Sequence of chain 1.C:
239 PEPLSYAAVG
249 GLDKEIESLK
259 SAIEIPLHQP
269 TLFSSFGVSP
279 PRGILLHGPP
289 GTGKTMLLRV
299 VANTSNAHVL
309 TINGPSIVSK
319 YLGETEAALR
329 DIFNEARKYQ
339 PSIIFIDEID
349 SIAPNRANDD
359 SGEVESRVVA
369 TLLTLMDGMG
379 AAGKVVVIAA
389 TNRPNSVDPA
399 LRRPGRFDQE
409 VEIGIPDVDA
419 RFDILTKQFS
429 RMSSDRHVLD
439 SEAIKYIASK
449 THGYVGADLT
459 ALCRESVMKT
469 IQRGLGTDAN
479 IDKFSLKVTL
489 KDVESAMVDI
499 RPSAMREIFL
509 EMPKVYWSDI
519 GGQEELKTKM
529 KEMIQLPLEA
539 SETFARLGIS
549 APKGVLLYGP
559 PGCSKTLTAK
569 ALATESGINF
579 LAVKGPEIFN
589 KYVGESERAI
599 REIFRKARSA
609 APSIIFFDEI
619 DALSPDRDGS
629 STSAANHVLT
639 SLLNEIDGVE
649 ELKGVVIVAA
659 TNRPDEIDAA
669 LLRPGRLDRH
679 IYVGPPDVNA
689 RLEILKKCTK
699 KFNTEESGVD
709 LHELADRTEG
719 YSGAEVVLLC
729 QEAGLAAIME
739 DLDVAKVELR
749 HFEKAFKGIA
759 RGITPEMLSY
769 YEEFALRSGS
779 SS

Sequence of chain 1.D:
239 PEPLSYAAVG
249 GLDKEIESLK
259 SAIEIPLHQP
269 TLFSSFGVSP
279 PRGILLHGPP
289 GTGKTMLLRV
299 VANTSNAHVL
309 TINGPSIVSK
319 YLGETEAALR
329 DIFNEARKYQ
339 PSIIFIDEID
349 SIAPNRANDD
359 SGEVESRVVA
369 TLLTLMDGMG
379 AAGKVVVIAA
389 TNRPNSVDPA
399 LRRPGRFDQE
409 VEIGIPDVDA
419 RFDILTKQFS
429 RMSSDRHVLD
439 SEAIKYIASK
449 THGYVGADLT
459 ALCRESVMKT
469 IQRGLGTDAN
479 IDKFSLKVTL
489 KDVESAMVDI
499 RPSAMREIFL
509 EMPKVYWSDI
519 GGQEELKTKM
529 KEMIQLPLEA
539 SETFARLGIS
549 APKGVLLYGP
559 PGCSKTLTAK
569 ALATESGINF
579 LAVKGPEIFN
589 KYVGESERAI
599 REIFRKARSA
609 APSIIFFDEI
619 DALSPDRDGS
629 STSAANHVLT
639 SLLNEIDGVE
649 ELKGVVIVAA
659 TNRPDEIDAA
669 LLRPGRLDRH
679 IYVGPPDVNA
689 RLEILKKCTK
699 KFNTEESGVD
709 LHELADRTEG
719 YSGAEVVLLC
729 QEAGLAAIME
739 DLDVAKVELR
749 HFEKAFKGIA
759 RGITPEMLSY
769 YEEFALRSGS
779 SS

Binding-site contacts:
Ligand atom O16 contacts residue LYS695 of chain 1.C at 4.2 Å.
Ligand atom O1 contacts residue AGS1 of chain 1.O at 2.3 Å (h-bond).
Ligand atom C14 contacts residue AGS1 of chain 1.O at 3.4 Å.
Ligand atom C8 contacts residue ALA722 of chain 1.C at 4.5 Å (hydrophobic).
Ligand atom C7 contacts residue VAL725 of chain 1.C at 4.0 Å (hydrophobic).
Ligand atom O15 contacts residue AGS1 of chain 1.O at 3.0 Å (h-bond).
Ligand atom C15 contacts residue VAL513 of chain 1.C at 4.5 Å (hydrophobic).
Ligand atom C16 contacts residue LYS695 of chain 1.C at 4.1 Å.
Ligand atom N1 contacts residue AGS1 of chain 1.O at 2.3 Å (h-bond).
Ligand atom C8 contacts residue VAL725 of chain 1.C at 3.6 Å (hydrophobic).
Ligand atom B1 contacts residue AGS1 of chain 1.O at 1.4 Å.
Ligand atom S15 contacts residue AGS1 of chain 1.O at 3.0 Å (h-bond).
Ligand atom C8 contacts residue PRO672 of chain 1.D at 4.1 Å (hydrophobic).
Ligand atom C7 contacts residue AGS1 of chain 1.O at 4.3 Å.
Ligand atom O16 contacts residue AGS1 of chain 1.O at 3.3 Å.
Ligand atom O15 contacts residue LEU565 of chain 1.C at 3.6 Å.
Ligand atom C13 contacts residue AGS1 of chain 1.O at 2.4 Å.
Ligand atom C8 contacts residue GLY673 of chain 1.D at 3.5 Å.
Ligand atom N2 contacts residue AGS1 of chain 1.O at 3.4 Å (h-bond).
Ligand atom C12 contacts residue VAL725 of chain 1.C at 3.7 Å (hydrophobic).
Ligand atom O16 contacts residue LEU565 of chain 1.C at 4.0 Å.
Ligand atom C7 contacts residue GLY673 of chain 1.D at 4.0 Å.
Ligand atom S1 contacts residue GLY673 of chain 1.D at 4.1 Å.
Ligand atom C12 contacts residue AGS1 of chain 1.O at 3.1 Å.
Ligand atom C2 contacts residue AGS1 of chain 1.O at 3.9 Å.

This protein binds this small molecule.
Small molecule (SMILES): CCCS(=O)(=O)N1N=Cc2sc(C)cc2B1O